Sequence of chain 1.M:
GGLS

Binding-site contacts:
Ligand atom CG contacts residue SER99 of chain 1.A at 3.4 Å.
Ligand atom O contacts residue TRP73 of chain 1.A at 3.2 Å (h-bond).
Ligand atom CA contacts residue TYR7 of chain 1.A at 3.5 Å (hydrophobic).
Ligand atom OD1 contacts residue GLN70 of chain 1.A at 3.0 Å (h-bond).
Ligand atom CB contacts residue GLU63 of chain 1.A at 3.4 Å.
Ligand atom ND2 contacts residue TRP73 of chain 1.A at 3.3 Å.
Ligand atom CE1 contacts residue ARG62 of chain 1.A at 3.5 Å.
Ligand atom CB contacts residue TRP167 of chain 1.A at 3.3 Å (hydrophobic).
Ligand atom CZ contacts residue LYS66 of chain 1.A at 3.4 Å.
Ligand atom CD2 contacts residue TRP167 of chain 1.A at 3.5 Å (hydrophobic).
Ligand atom CB contacts residue TYR156 of chain 1.A at 3.3 Å (hydrophobic).
Ligand atom N contacts residue TYR156 of chain 1.A at 3.1 Å (h-bond).
Ligand atom OD1 contacts residue GLN97 of chain 1.A at 3.3 Å (h-bond).
Ligand atom O contacts residue HIS155 of chain 1.A at 2.6 Å (h-bond).
Ligand atom CD1 contacts residue LYS66 of chain 1.A at 3.5 Å.
Ligand atom CG contacts residue TRP167 of chain 1.A at 3.3 Å (hydrophobic).
Ligand atom N contacts residue TYR171 of chain 1.A at 2.7 Å (h-bond).
Ligand atom CE2 contacts residue SER150 of chain 1.A at 3.4 Å.
Ligand atom O contacts residue LYS66 of chain 1.A at 3.0 Å (salt-bridge).
Ligand atom O contacts residue GLN70 of chain 1.A at 3.5 Å.
Ligand atom CA contacts residue TYR7 of chain 1.A at 3.5 Å (hydrophobic).
Ligand atom CD1 contacts residue GLU63 of chain 1.A at 3.4 Å.
Ligand atom CA contacts residue TYR156 of chain 1.A at 3.4 Å (hydrophobic).
Ligand atom CD1 contacts residue HIS155 of chain 1.A at 3.4 Å.
Ligand atom CE1 contacts residue LYS66 of chain 1.A at 3.3 Å.
Ligand atom OH contacts residue SER150 of chain 1.A at 2.9 Å (h-bond).
Ligand atom N contacts residue TYR7 of chain 1.A at 2.8 Å (h-bond).
Ligand atom CA contacts residue TYR171 of chain 1.A at 3.4 Å (hydrophobic).
Ligand atom CE1 contacts residue TRP167 of chain 1.A at 3.4 Å (hydrophobic).
Ligand atom CG contacts residue TYR156 of chain 1.A at 3.5 Å (hydrophobic).
Ligand atom C contacts residue TYR7 of chain 1.A at 3.5 Å (hydrophobic).
Ligand atom N contacts residue TYR7 of chain 1.A at 3.3 Å (h-bond).
Ligand atom ND2 contacts residue GLN97 of chain 1.A at 3.0 Å (h-bond).
Ligand atom O contacts residue GLY6 of chain 1.M at 3.0 Å (h-bond).
Ligand atom CG contacts residue GLN70 of chain 1.A at 3.3 Å.
Ligand atom O contacts residue TYR159 of chain 1.A at 2.7 Å (h-bond).
Ligand atom CD1 contacts residue TRP167 of chain 1.A at 3.2 Å (hydrophobic).
Ligand atom N contacts residue GLU63 of chain 1.A at 2.8 Å (salt-bridge).
Ligand atom CZ contacts residue SER150 of chain 1.A at 3.4 Å.
Ligand atom N contacts residue GLN70 of chain 1.A at 2.9 Å (h-bond).

Sequence of chain 1.A:
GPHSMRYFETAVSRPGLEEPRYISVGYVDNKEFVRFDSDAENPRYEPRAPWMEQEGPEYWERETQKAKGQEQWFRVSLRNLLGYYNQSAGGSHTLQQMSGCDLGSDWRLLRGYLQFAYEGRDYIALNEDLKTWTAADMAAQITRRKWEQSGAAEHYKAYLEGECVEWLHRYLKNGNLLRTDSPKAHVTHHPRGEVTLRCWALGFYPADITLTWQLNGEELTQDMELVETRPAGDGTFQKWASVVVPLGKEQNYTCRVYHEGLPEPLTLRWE

A small-molecule ligand and the protein it binds are described below.
Small molecule (SMILES): C[C@H](NC(=O)[C@@H](N)Cc1ccccc1)C(=O)N1CCC[C@H]1C(=O)NCC(=O)N[C@@H](CC(N)=O)C(=O)N[C@@H](Cc1ccc(O)cc1)C(=O)N1CCC[C@H]1C(=O)O